This protein binds this small molecule.
Small molecule (SMILES): OC[C@@H]1O[C@@H](O)[C@@H](O)[C@H]1O

Sequence of chain 1.A:
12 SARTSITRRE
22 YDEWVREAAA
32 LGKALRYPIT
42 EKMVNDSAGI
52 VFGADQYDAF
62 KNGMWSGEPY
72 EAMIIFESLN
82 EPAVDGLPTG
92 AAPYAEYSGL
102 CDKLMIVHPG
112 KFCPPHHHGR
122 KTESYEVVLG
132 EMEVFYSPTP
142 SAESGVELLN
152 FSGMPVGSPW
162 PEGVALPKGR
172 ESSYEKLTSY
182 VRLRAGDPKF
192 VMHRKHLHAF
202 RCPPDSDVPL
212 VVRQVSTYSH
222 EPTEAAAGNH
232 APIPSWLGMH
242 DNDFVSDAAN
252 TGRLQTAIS

Binding-site contacts:
Ligand atom C1 contacts residue THR140 of chain 1.A at 4.0 Å.
Ligand atom C1 contacts residue LYS177 of chain 1.A at 4.3 Å.
Ligand atom C3 contacts residue PRO141 of chain 1.A at 4.0 Å (hydrophobic).
Ligand atom O1 contacts residue SER138 of chain 1.A at 2.8 Å (h-bond).
Ligand atom C5 contacts residue THR140 of chain 1.A at 3.4 Å.
Ligand atom O4 contacts residue THR140 of chain 1.A at 3.2 Å.
Ligand atom O3 contacts residue ALA143 of chain 1.A at 3.9 Å.
Ligand atom C2 contacts residue LYS177 of chain 1.A at 3.8 Å.
Ligand atom C1 contacts residue SER138 of chain 1.A at 3.4 Å.
Ligand atom O3 contacts residue SER142 of chain 1.A at 3.3 Å.
Ligand atom O4 contacts residue SER138 of chain 1.A at 3.6 Å.
Ligand atom C4 contacts residue THR140 of chain 1.A at 3.8 Å.
Ligand atom O1 contacts residue SER142 of chain 1.A at 4.4 Å.
Ligand atom O3 contacts residue PRO141 of chain 1.A at 3.6 Å (h-bond).
Ligand atom O2 contacts residue LYS177 of chain 1.A at 3.7 Å.
Ligand atom C4 contacts residue PRO141 of chain 1.A at 3.2 Å (hydrophobic).
Ligand atom C5 contacts residue PRO141 of chain 1.A at 4.1 Å (hydrophobic).
Ligand atom O4 contacts residue PRO141 of chain 1.A at 3.6 Å.
Ligand atom O1 contacts residue LEU198 of chain 1.A at 3.5 Å.
Ligand atom O2 contacts residue LEU198 of chain 1.A at 3.8 Å.
Ligand atom O1 contacts residue THR140 of chain 1.A at 3.5 Å (h-bond).
Ligand atom O2 contacts residue SER142 of chain 1.A at 4.0 Å.